Binding-site contacts:
Ligand atom C5 contacts residue ASN634 of chain 1.A at 3.7 Å.
Ligand atom O7 contacts residue ASN634 of chain 1.A at 3.5 Å (h-bond).
Ligand atom C1 contacts residue ASN634 of chain 1.A at 1.4 Å.
Ligand atom C7 contacts residue ASN634 of chain 1.A at 3.4 Å.
Ligand atom N2 contacts residue ASN634 of chain 1.A at 2.9 Å (h-bond).
Ligand atom C4 contacts residue ASN634 of chain 1.A at 4.2 Å.
Ligand atom C8 contacts residue ASN634 of chain 1.A at 4.3 Å.
Ligand atom C2 contacts residue ASN634 of chain 1.A at 2.5 Å.
Ligand atom C3 contacts residue ASN634 of chain 1.A at 3.8 Å.
Ligand atom O5 contacts residue ASN634 of chain 1.A at 2.4 Å (h-bond).

This small molecule binds to this protein.
Small molecule (SMILES): CC(=O)N[C@@H]1[C@@H](O)[C@H](O)[C@@H](CO)O[C@H]1O

Sequence of chain 1.A:
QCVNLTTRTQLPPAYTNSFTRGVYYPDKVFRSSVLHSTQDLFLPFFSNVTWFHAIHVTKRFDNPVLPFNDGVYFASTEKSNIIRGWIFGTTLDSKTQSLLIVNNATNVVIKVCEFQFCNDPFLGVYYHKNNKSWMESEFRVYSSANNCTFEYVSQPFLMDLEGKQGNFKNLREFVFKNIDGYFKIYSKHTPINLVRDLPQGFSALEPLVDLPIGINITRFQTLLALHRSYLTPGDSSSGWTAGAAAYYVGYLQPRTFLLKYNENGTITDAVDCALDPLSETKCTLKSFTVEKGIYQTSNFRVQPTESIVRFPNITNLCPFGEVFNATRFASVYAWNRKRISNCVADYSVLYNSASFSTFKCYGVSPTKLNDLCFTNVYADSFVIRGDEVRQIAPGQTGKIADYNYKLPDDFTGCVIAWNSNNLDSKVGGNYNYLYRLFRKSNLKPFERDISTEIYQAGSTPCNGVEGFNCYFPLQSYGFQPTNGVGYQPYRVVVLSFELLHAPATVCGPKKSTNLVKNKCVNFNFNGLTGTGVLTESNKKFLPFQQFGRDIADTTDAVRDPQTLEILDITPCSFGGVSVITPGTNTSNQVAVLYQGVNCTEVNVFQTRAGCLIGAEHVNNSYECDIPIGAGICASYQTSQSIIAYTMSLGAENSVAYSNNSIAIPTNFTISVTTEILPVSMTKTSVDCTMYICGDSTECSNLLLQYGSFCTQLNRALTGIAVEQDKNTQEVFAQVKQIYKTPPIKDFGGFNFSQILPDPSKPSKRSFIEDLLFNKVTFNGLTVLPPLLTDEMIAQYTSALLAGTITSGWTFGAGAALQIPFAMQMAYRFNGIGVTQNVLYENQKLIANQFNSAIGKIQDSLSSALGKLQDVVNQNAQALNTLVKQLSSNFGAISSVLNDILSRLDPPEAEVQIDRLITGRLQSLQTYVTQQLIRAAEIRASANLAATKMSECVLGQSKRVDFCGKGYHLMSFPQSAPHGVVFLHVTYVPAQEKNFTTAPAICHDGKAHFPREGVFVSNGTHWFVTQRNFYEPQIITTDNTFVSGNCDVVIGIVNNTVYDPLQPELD